Sequence of chain 1.A:
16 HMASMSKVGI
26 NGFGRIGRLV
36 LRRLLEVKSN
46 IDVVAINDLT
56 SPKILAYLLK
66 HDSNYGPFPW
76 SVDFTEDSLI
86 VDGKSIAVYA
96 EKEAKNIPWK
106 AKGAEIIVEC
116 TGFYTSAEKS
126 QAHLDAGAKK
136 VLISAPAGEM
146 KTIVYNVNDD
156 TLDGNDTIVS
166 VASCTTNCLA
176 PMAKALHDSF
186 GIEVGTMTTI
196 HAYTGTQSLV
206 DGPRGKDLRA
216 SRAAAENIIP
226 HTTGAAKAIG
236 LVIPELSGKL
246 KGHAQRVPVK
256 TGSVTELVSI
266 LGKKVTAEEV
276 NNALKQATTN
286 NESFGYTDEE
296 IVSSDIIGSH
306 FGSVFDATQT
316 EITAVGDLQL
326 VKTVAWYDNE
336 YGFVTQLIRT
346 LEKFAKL

This small molecule binds to this protein.
Small molecule (SMILES): O=C[C@H](O)COP(=O)(O)O

Binding-site contacts:
Ligand atom O4P contacts residue THR228 of chain 1.A at 3.4 Å (h-bond).
Ligand atom O2P contacts residue THR228 of chain 1.A at 3.0 Å (h-bond).
Ligand atom P contacts residue THR170 of chain 1.A at 3.2 Å.
Ligand atom C3 contacts residue ARG251 of chain 1.A at 4.0 Å.
Ligand atom P contacts residue THR228 of chain 1.A at 3.5 Å.
Ligand atom O2P contacts residue HIS196 of chain 1.A at 3.4 Å.
Ligand atom C3 contacts residue HIS196 of chain 1.A at 4.0 Å.
Ligand atom O1P contacts residue THR170 of chain 1.A at 3.8 Å.
Ligand atom O1P contacts residue CYS169 of chain 1.A at 3.1 Å (h-bond).
Ligand atom O3P contacts residue THR228 of chain 1.A at 3.8 Å.
Ligand atom C2 contacts residue CYS169 of chain 1.A at 2.8 Å (hydrophobic).
Ligand atom O1 contacts residue CYS169 of chain 1.A at 2.6 Å (h-bond).
Ligand atom O2 contacts residue ARG251 of chain 1.A at 4.2 Å.
Ligand atom O1 contacts residue SER168 of chain 1.A at 3.8 Å.
Ligand atom C1 contacts residue CYS169 of chain 1.A at 1.8 Å (hydrophobic).
Ligand atom C2 contacts residue HIS196 of chain 1.A at 4.0 Å.
Ligand atom O2P contacts residue THR170 of chain 1.A at 2.5 Å (h-bond).
Ligand atom O3P contacts residue PEG1 of chain 1.K at 3.7 Å.
Ligand atom O2 contacts residue HIS196 of chain 1.A at 3.0 Å.
Ligand atom O1P contacts residue HIS196 of chain 1.A at 2.9 Å (h-bond).
Ligand atom P contacts residue PEG1 of chain 1.K at 3.8 Å.
Ligand atom O2 contacts residue CYS169 of chain 1.A at 3.2 Å (h-bond).
Ligand atom C3 contacts residue CYS169 of chain 1.A at 3.4 Å (hydrophobic).
Ligand atom O1 contacts residue PHE338 of chain 1.A at 4.0 Å.
Ligand atom O3P contacts residue CYS169 of chain 1.A at 3.5 Å (h-bond).
Ligand atom C1 contacts residue HIS196 of chain 1.A at 4.5 Å.
Ligand atom O4P contacts residue SER168 of chain 1.A at 4.2 Å.
Ligand atom P contacts residue CYS169 of chain 1.A at 4.0 Å.
Ligand atom O3P contacts residue THR170 of chain 1.A at 3.0 Å (h-bond).
Ligand atom O2P contacts residue THR194 of chain 1.A at 4.3 Å.
Ligand atom P contacts residue HIS196 of chain 1.A at 3.9 Å.
Ligand atom O1P contacts residue ARG251 of chain 1.A at 3.8 Å.
Ligand atom C1 contacts residue ASN334 of chain 1.A at 3.9 Å.
Ligand atom O2 contacts residue ASN334 of chain 1.A at 4.1 Å.
Ligand atom O2 contacts residue THR199 of chain 1.A at 3.5 Å.
Ligand atom C3 contacts residue PEG1 of chain 1.K at 4.0 Å.
Ligand atom O3P contacts residue SER168 of chain 1.A at 2.6 Å (h-bond).
Ligand atom O4P contacts residue PEG1 of chain 1.K at 2.7 Å (h-bond).
Ligand atom P contacts residue SER168 of chain 1.A at 4.1 Å.
Ligand atom O2P contacts residue TYR332 of chain 1.A at 4.5 Å.